Sequence of chain 1.B:
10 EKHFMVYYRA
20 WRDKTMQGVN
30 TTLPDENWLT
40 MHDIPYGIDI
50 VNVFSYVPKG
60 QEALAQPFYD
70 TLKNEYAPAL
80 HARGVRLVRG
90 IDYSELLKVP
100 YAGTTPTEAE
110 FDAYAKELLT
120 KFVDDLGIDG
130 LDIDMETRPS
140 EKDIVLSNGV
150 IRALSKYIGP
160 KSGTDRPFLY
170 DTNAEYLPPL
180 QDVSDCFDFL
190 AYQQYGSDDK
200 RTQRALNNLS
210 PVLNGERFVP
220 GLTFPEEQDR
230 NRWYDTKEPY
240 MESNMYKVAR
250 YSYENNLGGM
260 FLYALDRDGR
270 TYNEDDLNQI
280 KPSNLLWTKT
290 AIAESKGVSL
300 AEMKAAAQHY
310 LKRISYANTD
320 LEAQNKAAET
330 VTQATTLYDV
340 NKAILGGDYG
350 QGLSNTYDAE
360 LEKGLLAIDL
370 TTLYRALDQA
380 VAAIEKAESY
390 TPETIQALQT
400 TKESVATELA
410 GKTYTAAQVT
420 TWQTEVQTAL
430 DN

Binding-site contacts:
Ligand atom O3 contacts residue PHE53 of chain 1.B at 3.1 Å.
Ligand atom C1 contacts residue SER54 of chain 1.B at 3.3 Å.
Ligand atom O1 contacts residue GLU135 of chain 1.B at 3.1 Å (salt-bridge).
Ligand atom O6 contacts residue ARG88 of chain 1.B at 3.0 Å (salt-bridge).
Ligand atom C2 contacts residue GLU135 of chain 1.B at 3.2 Å.
Ligand atom O5 contacts residue TYR262 of chain 1.B at 3.4 Å (h-bond).
Ligand atom O4 contacts residue GLU94 of chain 1.B at 3.1 Å.
Ligand atom C1 contacts residue GLN192 of chain 1.B at 3.2 Å.
Ligand atom O3 contacts residue ARG21 of chain 1.B at 3.3 Å (salt-bridge).
Ligand atom O2 contacts residue ASN29 of chain 1.B at 2.3 Å (h-bond).
Ligand atom O1 contacts residue GLN192 of chain 1.B at 2.0 Å (h-bond).
Ligand atom O4 contacts residue ASN29 of chain 1.B at 3.0 Å (h-bond).
Ligand atom O2 contacts residue TYR262 of chain 1.B at 2.5 Å (h-bond).
Ligand atom O7 contacts residue TYR262 of chain 1.B at 3.4 Å.
Ligand atom C3 contacts residue ASP91 of chain 1.B at 3.1 Å.
Ligand atom C8 contacts residue GLN192 of chain 1.B at 3.0 Å.
Ligand atom O2 contacts residue TYR55 of chain 1.B at 3.1 Å.
Ligand atom O3 contacts residue ASP91 of chain 1.B at 3.0 Å (salt-bridge).
Ligand atom O3 contacts residue GLU226 of chain 1.B at 2.4 Å (salt-bridge).
Ligand atom N2 contacts residue ASP133 of chain 1.B at 3.2 Å (salt-bridge).
Ligand atom O3 contacts residue TRP20 of chain 1.B at 3.3 Å.
Ligand atom O6 contacts residue GLU226 of chain 1.B at 2.9 Å (salt-bridge).
Ligand atom O2 contacts residue GLU135 of chain 1.B at 3.1 Å.
Ligand atom O5 contacts residue SER54 of chain 1.B at 2.9 Å (h-bond).
Ligand atom C2 contacts residue ASP91 of chain 1.B at 3.2 Å.
Ligand atom C8 contacts residue ASP170 of chain 1.B at 3.1 Å.
Ligand atom N2 contacts residue GLU135 of chain 1.B at 2.7 Å (salt-bridge).
Ligand atom O2 contacts residue GLU225 of chain 1.B at 2.6 Å (salt-bridge).
Ligand atom O7 contacts residue TYR194 of chain 1.B at 3.2 Å (h-bond).
Ligand atom C8 contacts residue ASP133 of chain 1.B at 3.0 Å.
Ligand atom O3 contacts residue TRP20 of chain 1.B at 3.1 Å (h-bond).
Ligand atom O4 contacts residue ASP133 of chain 1.B at 2.7 Å (salt-bridge).
Ligand atom O2 contacts residue ASP133 of chain 1.B at 3.2 Å (salt-bridge).
Ligand atom C2 contacts residue GLU225 of chain 1.B at 3.4 Å.
Ligand atom C7 contacts residue GLN192 of chain 1.B at 3.2 Å.
Ligand atom O6 contacts residue ASP228 of chain 1.B at 3.0 Å.
Ligand atom O4 contacts residue GLU226 of chain 1.B at 2.5 Å (salt-bridge).
Ligand atom C4 contacts residue GLU226 of chain 1.B at 3.2 Å.
Ligand atom C2 contacts residue ASN29 of chain 1.B at 3.1 Å.
Ligand atom O4 contacts residue TYR262 of chain 1.B at 2.9 Å (h-bond).

This small molecule binds to this protein.
Small molecule (SMILES): CC(=O)N[C@@H]1[C@@H](O)[C@H](O[C@@H]2O[C@H](CO[C@H]3O[C@H](CO[C@H]4O[C@H](CO)[C@@H](O)[C@H](O)[C@@H]4O)[C@@H](O)[C@H](O[C@H]4O[C@H](CO)[C@@H](O)[C@H](O)[C@@H]4O)[C@@H]3O)[C@@H](O)[C@H](O[C@H]3O[C@H](CO)[C@@H](O)[C@H](O)[C@@H]3O)[C@@H]2O)[C@@H](CO)O[C@H]1O